Sequence of chain 1.A:
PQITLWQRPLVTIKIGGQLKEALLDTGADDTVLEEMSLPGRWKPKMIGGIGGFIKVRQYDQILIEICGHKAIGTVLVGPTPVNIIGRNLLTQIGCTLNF

A protein and the small-molecule ligand that binds it are described below.
Small molecule (SMILES): NC(=O)[C@H](CCC(=O)O)NC(=O)[C@H](CCC(=O)O)NC(=O)[C@H](Cc1ccccc1)NC(=O)[C@H](O)[C@H](Cc1ccccc1)NC(=O)OCc1ccccc1

Binding-site contacts:
Ligand atom C19 contacts residue TRP6 of chain 1.A at 3.9 Å (hydrophobic).
Ligand atom C18 contacts residue THR91 of chain 1.B at 4.2 Å.
Ligand atom O1 contacts residue TRP6 of chain 1.A at 4.3 Å.
Ligand atom N contacts residue TRP6 of chain 1.A at 4.0 Å.
Ligand atom O9 contacts residue THR4 of chain 1.A at 4.3 Å.
Ligand atom CD contacts residue THR4 of chain 1.A at 3.4 Å.
Ligand atom C17 contacts residue ILE93 of chain 1.B at 3.5 Å (hydrophobic).
Ligand atom C18 contacts residue GLY94 of chain 1.B at 3.5 Å.
Ligand atom C contacts residue TRP6 of chain 1.A at 3.9 Å (hydrophobic).
Ligand atom O contacts residue THR91 of chain 1.B at 4.5 Å.
Ligand atom O contacts residue TRP6 of chain 1.A at 3.3 Å.
Ligand atom OE1 contacts residue THR4 of chain 1.A at 2.4 Å (h-bond).
Ligand atom C8 contacts residue TRP6 of chain 1.A at 3.8 Å (hydrophobic).
Ligand atom CD contacts residue TRP6 of chain 1.A at 4.1 Å (hydrophobic).
Ligand atom C18 contacts residue ILE93 of chain 1.B at 4.0 Å (hydrophobic).
Ligand atom CA contacts residue TRP6 of chain 1.A at 3.5 Å (hydrophobic).
Ligand atom O9 contacts residue TRP6 of chain 1.A at 2.9 Å (h-bond).
Ligand atom OE2 contacts residue THR4 of chain 1.A at 3.5 Å (h-bond).
Ligand atom N contacts residue TRP6 of chain 1.A at 3.4 Å.
Ligand atom C18 contacts residue GLN92 of chain 1.B at 4.3 Å.
Ligand atom O contacts residue TRP6 of chain 1.A at 3.7 Å.
Ligand atom C17 contacts residue GLY94 of chain 1.B at 3.5 Å.
Ligand atom CA contacts residue TRP6 of chain 1.A at 3.6 Å (hydrophobic).
Ligand atom CB contacts residue TRP6 of chain 1.A at 3.6 Å (hydrophobic).
Ligand atom C16 contacts residue GLN92 of chain 1.B at 4.2 Å.
Ligand atom OE1 contacts residue TRP6 of chain 1.A at 3.7 Å.
Ligand atom C16 contacts residue ILE93 of chain 1.B at 4.3 Å (hydrophobic).
Ligand atom C13 contacts residue GLY94 of chain 1.B at 4.2 Å.
Ligand atom OE2 contacts residue TRP6 of chain 1.A at 3.9 Å.
Ligand atom C contacts residue TRP6 of chain 1.A at 3.4 Å (hydrophobic).
Ligand atom C6 contacts residue THR4 of chain 1.A at 4.3 Å.
Ligand atom C17 contacts residue GLN92 of chain 1.B at 3.4 Å.
Ligand atom C19 contacts residue THR4 of chain 1.A at 4.0 Å.

Sequence of chain 1.B:
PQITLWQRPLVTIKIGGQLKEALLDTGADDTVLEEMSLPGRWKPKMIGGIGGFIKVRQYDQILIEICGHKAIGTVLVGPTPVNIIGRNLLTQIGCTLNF